Binding-site contacts:
Ligand atom C5 contacts residue ASP61 of chain 1.I at 4.3 Å.
Ligand atom C5 contacts residue ASN246 of chain 1.C at 3.6 Å.
Ligand atom C1 contacts residue ASN246 of chain 1.C at 1.4 Å.
Ligand atom C1 contacts residue ASN249 of chain 1.C at 4.3 Å.
Ligand atom C1 contacts residue ASP61 of chain 1.I at 4.3 Å.
Ligand atom C6 contacts residue ASN249 of chain 1.C at 4.2 Å.
Ligand atom C3 contacts residue ASN246 of chain 1.C at 3.7 Å.
Ligand atom O5 contacts residue ASN246 of chain 1.C at 2.4 Å (h-bond).
Ligand atom O5 contacts residue THR248 of chain 1.C at 3.8 Å.
Ligand atom O7 contacts residue ASN246 of chain 1.C at 3.5 Å (h-bond).
Ligand atom C2 contacts residue ASN246 of chain 1.C at 2.4 Å.
Ligand atom C4 contacts residue ASN246 of chain 1.C at 4.2 Å.
Ligand atom C8 contacts residue ASN246 of chain 1.C at 4.3 Å.
Ligand atom O6 contacts residue THR248 of chain 1.C at 3.9 Å.
Ligand atom C7 contacts residue ASN246 of chain 1.C at 3.3 Å.
Ligand atom C6 contacts residue ASP61 of chain 1.I at 3.7 Å.
Ligand atom O6 contacts residue ASP61 of chain 1.I at 3.2 Å (salt-bridge).
Ligand atom C1 contacts residue THR248 of chain 1.C at 4.3 Å.
Ligand atom C8 contacts residue THR248 of chain 1.C at 3.8 Å.
Ligand atom O5 contacts residue ASP61 of chain 1.I at 4.4 Å.
Ligand atom C4 contacts residue ASP61 of chain 1.I at 4.1 Å.
Ligand atom C5 contacts residue THR248 of chain 1.C at 3.8 Å.
Ligand atom N2 contacts residue ASN246 of chain 1.C at 2.8 Å (h-bond).
Ligand atom C6 contacts residue THR248 of chain 1.C at 3.6 Å.
Ligand atom O5 contacts residue ASN249 of chain 1.C at 3.5 Å (h-bond).
Ligand atom C5 contacts residue ASN249 of chain 1.C at 4.4 Å.
Ligand atom O6 contacts residue ASN249 of chain 1.C at 3.4 Å.

Sequence of chain 1.C:
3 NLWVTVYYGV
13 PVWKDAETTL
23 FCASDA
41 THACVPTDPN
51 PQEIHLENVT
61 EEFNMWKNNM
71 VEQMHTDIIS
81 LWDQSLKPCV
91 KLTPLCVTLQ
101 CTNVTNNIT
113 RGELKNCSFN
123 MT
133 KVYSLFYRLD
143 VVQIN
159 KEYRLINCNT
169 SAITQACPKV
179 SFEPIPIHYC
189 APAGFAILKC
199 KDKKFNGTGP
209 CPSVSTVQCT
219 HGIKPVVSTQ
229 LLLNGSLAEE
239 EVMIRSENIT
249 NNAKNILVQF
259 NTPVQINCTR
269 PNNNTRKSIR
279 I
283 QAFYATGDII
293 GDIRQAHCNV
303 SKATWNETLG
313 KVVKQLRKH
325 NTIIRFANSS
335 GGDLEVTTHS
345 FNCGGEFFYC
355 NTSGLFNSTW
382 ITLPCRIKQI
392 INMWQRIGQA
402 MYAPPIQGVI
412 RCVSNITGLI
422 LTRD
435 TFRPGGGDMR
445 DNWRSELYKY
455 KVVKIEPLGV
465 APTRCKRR

Sequence of chain 1.I:
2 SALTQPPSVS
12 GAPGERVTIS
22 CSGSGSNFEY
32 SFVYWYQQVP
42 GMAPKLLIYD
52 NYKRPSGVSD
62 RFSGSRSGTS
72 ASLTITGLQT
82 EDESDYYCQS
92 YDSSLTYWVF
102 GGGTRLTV

The small molecule below binds the protein below.
Small molecule (SMILES): CC(=O)N[C@H]1[C@H](O[C@H]2[C@H](O)[C@@H](NC(C)=O)CO[C@@H]2CO)O[C@H](CO)[C@@H](O[C@@H]2O[C@H](CO)[C@@H](O)[C@H](O)[C@@H]2O)[C@@H]1O